The protein below binds the small molecule below.
Small molecule (SMILES): COc1cnc(C(=O)Nc2ccc(F)c([C@]34CN(c5ncc(F)cn5)C[C@H]3CSC(N)=N4)c2)cn1

Sequence of chain 1.B:
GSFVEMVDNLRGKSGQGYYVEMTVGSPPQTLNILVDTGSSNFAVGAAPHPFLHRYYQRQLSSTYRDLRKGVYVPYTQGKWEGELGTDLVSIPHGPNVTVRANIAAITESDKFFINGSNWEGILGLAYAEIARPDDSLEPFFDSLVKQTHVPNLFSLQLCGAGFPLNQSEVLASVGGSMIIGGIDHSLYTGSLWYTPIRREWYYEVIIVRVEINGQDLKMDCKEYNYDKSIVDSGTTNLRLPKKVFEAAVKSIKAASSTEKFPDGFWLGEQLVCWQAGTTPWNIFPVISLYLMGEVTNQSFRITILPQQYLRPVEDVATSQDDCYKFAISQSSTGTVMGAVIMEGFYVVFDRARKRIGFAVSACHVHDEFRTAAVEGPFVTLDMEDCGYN

Binding-site contacts:
Ligand atom C1 contacts residue ASP81 of chain 1.B at 3.5 Å.
Ligand atom C14 contacts residue LEU79 of chain 1.B at 3.6 Å (hydrophobic).
Ligand atom C12 contacts residue PHE157 of chain 1.B at 3.6 Å (hydrophobic).
Ligand atom S contacts residue THR280 of chain 1.B at 3.6 Å.
Ligand atom N5 contacts residue GLY62 of chain 1.B at 3.4 Å (h-bond).
Ligand atom F1 contacts residue PHE157 of chain 1.B at 3.4 Å.
Ligand atom N7 contacts residue ASP81 of chain 1.B at 2.8 Å (salt-bridge).
Ligand atom N3 contacts residue SER84 of chain 1.B at 3.5 Å.
Ligand atom C21 contacts residue TYR63 of chain 1.B at 3.7 Å (hydrophobic).
Ligand atom F1 contacts residue TYR120 of chain 1.B at 3.2 Å.
Ligand atom N5 contacts residue GLY60 of chain 1.B at 3.2 Å.
Ligand atom C9 contacts residue VAL118 of chain 1.B at 3.5 Å (hydrophobic).
Ligand atom C8 contacts residue VAL118 of chain 1.B at 3.6 Å (hydrophobic).
Ligand atom C5 contacts residue ASP81 of chain 1.B at 3.7 Å.
Ligand atom C19 contacts residue GLY60 of chain 1.B at 3.7 Å.
Ligand atom C20 contacts residue SER278 of chain 1.B at 3.5 Å.
Ligand atom O1 contacts residue SER59 of chain 1.B at 3.3 Å.
Ligand atom C19 contacts residue GLY62 of chain 1.B at 3.6 Å.
Ligand atom C1 contacts residue GLY279 of chain 1.B at 3.7 Å.
Ligand atom C19 contacts residue THR281 of chain 1.B at 3.3 Å.
Ligand atom C18 contacts residue GLY60 of chain 1.B at 3.5 Å.
Ligand atom O contacts residue ILE159 of chain 1.B at 3.3 Å.
Ligand atom C15 contacts residue GLY279 of chain 1.B at 3.4 Å.
Ligand atom O1 contacts residue THR281 of chain 1.B at 3.2 Å (h-bond).
Ligand atom N5 contacts residue THR281 of chain 1.B at 3.1 Å (h-bond).
Ligand atom F contacts residue ARG177 of chain 1.B at 3.1 Å.
Ligand atom N7 contacts residue GLY279 of chain 1.B at 3.7 Å.
Ligand atom N4 contacts residue LEU79 of chain 1.B at 3.5 Å.
Ligand atom C16 contacts residue GLY279 of chain 1.B at 3.7 Å.
Ligand atom N6 contacts residue GLY279 of chain 1.B at 3.1 Å (h-bond).
Ligand atom C17 contacts residue GLY279 of chain 1.B at 3.6 Å.
Ligand atom C20 contacts residue GLY279 of chain 1.B at 3.6 Å.
Ligand atom C14 contacts residue GLY279 of chain 1.B at 3.7 Å.
Ligand atom N7 contacts residue ASP277 of chain 1.B at 2.8 Å (salt-bridge).
Ligand atom N contacts residue ASP81 of chain 1.B at 2.8 Å (salt-bridge).
Ligand atom O1 contacts residue GLY60 of chain 1.B at 3.1 Å (h-bond).
Ligand atom C21 contacts residue ALA384 of chain 1.B at 3.2 Å (hydrophobic).
Ligand atom N5 contacts residue GLN61 of chain 1.B at 3.4 Å (h-bond).
Ligand atom N4 contacts residue GLY279 of chain 1.B at 2.9 Å (h-bond).
Ligand atom C21 contacts residue SER59 of chain 1.B at 3.6 Å.